Binding-site contacts:
Ligand atom O25 contacts residue PHE127 of chain 1.A at 3.2 Å.
Ligand atom C23 contacts residue GLY249 of chain 1.A at 3.5 Å.
Ligand atom C16 contacts residue ASP247 of chain 1.A at 3.9 Å.
Ligand atom C4 contacts residue TYR90 of chain 1.A at 3.6 Å (hydrophobic).
Ligand atom CL2 contacts residue THR250 of chain 1.A at 3.8 Å.
Ligand atom C16 contacts residue GLY249 of chain 1.A at 3.5 Å.
Ligand atom C10 contacts residue PHE127 of chain 1.A at 3.8 Å (hydrophobic).
Ligand atom C22 contacts residue GLN31 of chain 1.A at 3.7 Å.
Ligand atom CL2 contacts residue GLY249 of chain 1.A at 3.4 Å.
Ligand atom C29 contacts residue ARG147 of chain 1.A at 3.7 Å.
Ligand atom O25 contacts residue TYR90 of chain 1.A at 3.4 Å.
Ligand atom C11 contacts residue LEU49 of chain 1.A at 3.6 Å (hydrophobic).
Ligand atom C18 contacts residue GLN92 of chain 1.A at 3.9 Å.
Ligand atom F26 contacts residue ILE129 of chain 1.A at 3.5 Å.
Ligand atom N19 contacts residue GLY53 of chain 1.A at 3.8 Å.
Ligand atom C22 contacts residue GLY32 of chain 1.A at 3.6 Å.
Ligand atom C1 contacts residue TYR90 of chain 1.A at 3.9 Å (hydrophobic).
Ligand atom N19 contacts residue ASP247 of chain 1.A at 2.9 Å (salt-bridge).
Ligand atom C9 contacts residue TYR90 of chain 1.A at 3.9 Å (hydrophobic).
Ligand atom C16 contacts residue ASP51 of chain 1.A at 3.5 Å.
Ligand atom O17 contacts residue GLY249 of chain 1.A at 3.7 Å.
Ligand atom N19 contacts residue GLY249 of chain 1.A at 3.7 Å.
Ligand atom CL2 contacts residue GLY32 of chain 1.A at 3.6 Å.
Ligand atom O25 contacts residue ILE137 of chain 1.A at 3.8 Å.
Ligand atom C2 contacts residue TYR90 of chain 1.A at 3.6 Å (hydrophobic).
Ligand atom CL2 contacts residue GOL1 of chain 1.E at 3.0 Å.
Ligand atom C7 contacts residue ASP51 of chain 1.A at 3.9 Å.
Ligand atom C21 contacts residue ILE129 of chain 1.A at 3.9 Å (hydrophobic).
Ligand atom C24 contacts residue GLY249 of chain 1.A at 3.0 Å.
Ligand atom C13 contacts residue GLY249 of chain 1.A at 3.5 Å.
Ligand atom C21 contacts residue GLY30 of chain 1.A at 3.4 Å.
Ligand atom C3 contacts residue TYR90 of chain 1.A at 3.4 Å (hydrophobic).
Ligand atom N15 contacts residue ASP51 of chain 1.A at 2.7 Å (salt-bridge).
Ligand atom CL2 contacts residue SER248 of chain 1.A at 3.6 Å.
Ligand atom C10 contacts residue TYR90 of chain 1.A at 3.9 Å (hydrophobic).
Ligand atom C12 contacts residue LEU49 of chain 1.A at 3.7 Å (hydrophobic).
Ligand atom C23 contacts residue GLY32 of chain 1.A at 3.9 Å.
Ligand atom N19 contacts residue ASP51 of chain 1.A at 2.8 Å (salt-bridge).
Ligand atom C5 contacts residue TYR90 of chain 1.A at 3.9 Å (hydrophobic).
Ligand atom C22 contacts residue GLY30 of chain 1.A at 3.3 Å.

A small-molecule ligand and the protein it binds are described below.
Small molecule (SMILES): COc1ccc2c(c1)[C@]1(COC(N)=N1)c1cc(-c3cc(Cl)ccc3F)ccc1O2

Sequence of chain 1.A:
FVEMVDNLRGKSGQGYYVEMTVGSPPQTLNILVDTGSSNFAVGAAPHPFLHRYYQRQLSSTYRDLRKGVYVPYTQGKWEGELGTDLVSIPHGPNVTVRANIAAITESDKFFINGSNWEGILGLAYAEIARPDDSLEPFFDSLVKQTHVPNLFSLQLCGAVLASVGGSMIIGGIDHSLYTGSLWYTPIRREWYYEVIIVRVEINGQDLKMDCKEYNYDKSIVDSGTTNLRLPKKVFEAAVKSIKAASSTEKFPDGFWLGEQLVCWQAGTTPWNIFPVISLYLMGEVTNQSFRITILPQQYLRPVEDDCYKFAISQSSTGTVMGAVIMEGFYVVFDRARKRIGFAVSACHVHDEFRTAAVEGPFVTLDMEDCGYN